Sequence of chain 3.B:
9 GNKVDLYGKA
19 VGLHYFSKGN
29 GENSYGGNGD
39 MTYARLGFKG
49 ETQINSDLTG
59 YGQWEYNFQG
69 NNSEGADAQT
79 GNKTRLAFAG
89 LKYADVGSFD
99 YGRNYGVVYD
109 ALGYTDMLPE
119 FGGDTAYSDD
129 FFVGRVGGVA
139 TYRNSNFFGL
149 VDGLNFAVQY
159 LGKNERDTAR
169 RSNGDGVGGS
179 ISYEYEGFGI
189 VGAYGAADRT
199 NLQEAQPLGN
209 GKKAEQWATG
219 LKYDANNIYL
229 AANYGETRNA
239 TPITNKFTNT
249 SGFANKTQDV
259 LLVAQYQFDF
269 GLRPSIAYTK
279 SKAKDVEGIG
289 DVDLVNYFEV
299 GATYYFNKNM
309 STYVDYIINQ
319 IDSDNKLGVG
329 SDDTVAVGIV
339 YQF

Binding-site contacts:
Ligand atom C3 contacts residue GLY120 of chain 3.B at 4.1 Å.
Ligand atom C11 contacts residue PHE119 of chain 3.B at 4.1 Å (hydrophobic).
Ligand atom N2 contacts residue ASP122 of chain 3.B at 3.8 Å.
Ligand atom C14 contacts residue ASP122 of chain 3.B at 3.5 Å.
Ligand atom C14 contacts residue TYR125 of chain 3.B at 4.3 Å (hydrophobic).
Ligand atom N2 contacts residue PHE119 of chain 3.B at 3.7 Å.
Ligand atom N3 contacts residue TYR125 of chain 3.B at 3.6 Å.
Ligand atom O1 contacts residue ALA124 of chain 3.B at 4.4 Å.
Ligand atom C2 contacts residue ARG168 of chain 3.B at 3.9 Å.
Ligand atom N2 contacts residue GLY120 of chain 3.B at 3.3 Å (h-bond).
Ligand atom C4 contacts residue TYR33 of chain 3.B at 3.2 Å (hydrophobic).
Ligand atom C15 contacts residue TYR125 of chain 3.B at 3.6 Å (hydrophobic).
Ligand atom N2 contacts residue TYR33 of chain 3.B at 2.8 Å (h-bond).
Ligand atom C9 contacts residue GLY34 of chain 3.B at 4.0 Å.
Ligand atom O1 contacts residue TYR125 of chain 3.B at 3.8 Å.
Ligand atom C5 contacts residue TYR33 of chain 3.B at 4.0 Å (hydrophobic).
Ligand atom C10 contacts residue TYR23 of chain 3.B at 3.7 Å (hydrophobic).
Ligand atom N1 contacts residue ASP122 of chain 3.B at 4.1 Å.
Ligand atom C8 contacts residue GLY34 of chain 3.B at 3.8 Å.
Ligand atom O4 contacts residue TYR125 of chain 3.B at 3.2 Å.
Ligand atom C4 contacts residue ASP122 of chain 3.B at 3.7 Å.
Ligand atom C5 contacts residue PHE119 of chain 3.B at 4.3 Å (hydrophobic).
Ligand atom O3 contacts residue GLY121 of chain 3.B at 3.8 Å.
Ligand atom C7 contacts residue TYR33 of chain 3.B at 4.1 Å (hydrophobic).
Ligand atom O1 contacts residue ARG168 of chain 3.B at 4.4 Å.
Ligand atom C4 contacts residue GLY120 of chain 3.B at 4.3 Å.
Ligand atom C3 contacts residue TYR33 of chain 3.B at 4.4 Å (hydrophobic).
Ligand atom C8 contacts residue TYR33 of chain 3.B at 3.8 Å (hydrophobic).
Ligand atom O3 contacts residue ASP122 of chain 3.B at 3.8 Å.
Ligand atom O2 contacts residue SER126 of chain 3.B at 3.9 Å.
Ligand atom C10 contacts residue PHE119 of chain 3.B at 4.4 Å (hydrophobic).
Ligand atom C3 contacts residue ASP122 of chain 3.B at 4.0 Å.
Ligand atom O2 contacts residue ARG168 of chain 3.B at 2.9 Å (salt-bridge).
Ligand atom C9 contacts residue TYR23 of chain 3.B at 4.2 Å (hydrophobic).
Ligand atom C15 contacts residue ASP122 of chain 3.B at 4.2 Å.
Ligand atom O2 contacts residue ARG169 of chain 3.B at 3.9 Å.
Ligand atom O3 contacts residue GLY120 of chain 3.B at 3.2 Å (h-bond).
Ligand atom O1 contacts residue SER126 of chain 3.B at 3.0 Å (h-bond).
Ligand atom C2 contacts residue SER126 of chain 3.B at 3.8 Å.
Ligand atom C2 contacts residue TYR125 of chain 3.B at 4.3 Å (hydrophobic).

This small molecule binds to this protein.
Small molecule (SMILES): CC1(C)S[C@@H]2[C@H](NC(=O)[C@H](N)c3ccccc3)C(=O)N2[C@H]1C(=O)O